Binding-site contacts:
Ligand atom C5 contacts residue ASN61 of chain 1.D at 3.7 Å.
Ligand atom N2 contacts residue ASN61 of chain 1.D at 2.9 Å (h-bond).
Ligand atom C2 contacts residue ASN61 of chain 1.D at 2.4 Å.
Ligand atom C1 contacts residue THR63 of chain 1.D at 3.4 Å.
Ligand atom O5 contacts residue THR63 of chain 1.D at 3.1 Å (h-bond).
Ligand atom C1 contacts residue ASN61 of chain 1.D at 1.4 Å.
Ligand atom C5 contacts residue THR63 of chain 1.D at 3.3 Å.
Ligand atom C7 contacts residue ASN61 of chain 1.D at 3.6 Å.
Ligand atom O7 contacts residue ASN61 of chain 1.D at 3.6 Å (h-bond).
Ligand atom C3 contacts residue ASN61 of chain 1.D at 3.8 Å.
Ligand atom C6 contacts residue THR63 of chain 1.D at 3.8 Å.
Ligand atom O5 contacts residue ASN61 of chain 1.D at 2.4 Å (h-bond).
Ligand atom C4 contacts residue ASN61 of chain 1.D at 4.2 Å.

Sequence of chain 1.D:
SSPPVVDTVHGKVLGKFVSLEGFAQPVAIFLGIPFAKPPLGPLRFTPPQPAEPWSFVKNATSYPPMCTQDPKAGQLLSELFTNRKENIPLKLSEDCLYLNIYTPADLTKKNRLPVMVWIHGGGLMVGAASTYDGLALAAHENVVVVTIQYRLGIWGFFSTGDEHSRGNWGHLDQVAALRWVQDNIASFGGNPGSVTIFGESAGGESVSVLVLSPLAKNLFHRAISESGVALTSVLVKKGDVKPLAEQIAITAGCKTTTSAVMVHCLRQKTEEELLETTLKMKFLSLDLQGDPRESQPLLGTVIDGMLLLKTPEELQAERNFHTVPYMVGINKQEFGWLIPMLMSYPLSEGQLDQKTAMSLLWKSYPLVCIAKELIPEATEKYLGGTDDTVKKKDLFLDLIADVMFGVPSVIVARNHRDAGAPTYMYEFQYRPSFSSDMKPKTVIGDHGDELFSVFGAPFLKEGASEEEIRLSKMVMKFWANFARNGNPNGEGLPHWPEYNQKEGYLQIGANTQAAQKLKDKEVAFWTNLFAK

This protein binds this small molecule.
Small molecule (SMILES): CC(=O)N[C@@H]1[C@@H](O)[C@H](O)[C@@H](CO)O[C@H]1O